The protein below binds the small molecule below.
Small molecule (SMILES): CC(=O)N[C@@H]1[C@@H](O[C@](C)(C(=O)O)[C@@H](O)CO)[C@H](O)[C@@H](CO)O[C@@H]1O

Binding-site contacts:
Ligand atom C2 contacts residue UDP1 of chain 1.I at 2.5 Å.
Ligand atom O4 contacts residue PHE328 of chain 1.C at 3.4 Å.
Ligand atom C1 contacts residue UDP1 of chain 1.I at 1.4 Å.
Ligand atom N2 contacts residue UDP1 of chain 1.I at 2.9 Å (h-bond).
Ligand atom OBP contacts residue ASN23 of chain 1.C at 3.3 Å (h-bond).
Ligand atom O7 contacts residue TRP95 of chain 1.C at 3.5 Å.
Ligand atom C8 contacts residue ASN23 of chain 1.C at 3.4 Å.
Ligand atom OBP contacts residue LEU370 of chain 1.C at 3.6 Å.
Ligand atom O4 contacts residue THR304 of chain 1.C at 3.6 Å.
Ligand atom O5 contacts residue UDP1 of chain 1.I at 2.3 Å (h-bond).
Ligand atom C7 contacts residue UDP1 of chain 1.I at 3.8 Å.
Ligand atom OBP contacts residue LYS22 of chain 1.C at 2.4 Å (salt-bridge).
Ligand atom O7 contacts residue ASN23 of chain 1.C at 3.4 Å (h-bond).
Ligand atom C4 contacts residue UDP1 of chain 1.I at 3.5 Å.
Ligand atom O4 contacts residue ARG331 of chain 1.C at 3.7 Å.
Ligand atom CBU contacts residue ARG120 of chain 1.C at 3.0 Å.
Ligand atom CBO contacts residue LYS22 of chain 1.C at 3.5 Å.
Ligand atom OBQ contacts residue ASP305 of chain 1.C at 3.2 Å (salt-bridge).
Ligand atom O5 contacts residue VAL163 of chain 1.C at 3.5 Å.
Ligand atom C5 contacts residue UDP1 of chain 1.I at 2.9 Å.
Ligand atom C2 contacts residue ASN23 of chain 1.C at 3.7 Å.
Ligand atom C3 contacts residue UDP1 of chain 1.I at 3.0 Å.
Ligand atom CBR contacts residue ASP305 of chain 1.C at 3.4 Å.
Ligand atom O3 contacts residue ASN23 of chain 1.C at 3.3 Å (h-bond).
Ligand atom CBO contacts residue ARG371 of chain 1.C at 3.6 Å.
Ligand atom C7 contacts residue ASN23 of chain 1.C at 3.2 Å.
Ligand atom OBQ contacts residue LEU370 of chain 1.C at 3.7 Å.
Ligand atom O4 contacts residue ASP305 of chain 1.C at 2.6 Å (salt-bridge).
Ligand atom OBV contacts residue ARG120 of chain 1.C at 1.9 Å (salt-bridge).
Ligand atom OBV contacts residue UDP1 of chain 1.I at 3.3 Å (h-bond).
Ligand atom OBT contacts residue LYS22 of chain 1.C at 3.6 Å.
Ligand atom CBO contacts residue ASP305 of chain 1.C at 3.6 Å.
Ligand atom OBP contacts residue ARG371 of chain 1.C at 2.8 Å (salt-bridge).
Ligand atom CBR contacts residue ARG331 of chain 1.C at 3.4 Å.
Ligand atom CBS contacts residue LYS22 of chain 1.C at 3.5 Å.
Ligand atom N2 contacts residue ASN23 of chain 1.C at 3.7 Å.
Ligand atom OBQ contacts residue ARG371 of chain 1.C at 3.0 Å (salt-bridge).
Ligand atom O3 contacts residue ASP305 of chain 1.C at 3.2 Å (salt-bridge).
Ligand atom C4 contacts residue ASP305 of chain 1.C at 3.2 Å.
Ligand atom OBQ contacts residue ARG331 of chain 1.C at 3.0 Å (salt-bridge).

Sequence of chain 1.C:
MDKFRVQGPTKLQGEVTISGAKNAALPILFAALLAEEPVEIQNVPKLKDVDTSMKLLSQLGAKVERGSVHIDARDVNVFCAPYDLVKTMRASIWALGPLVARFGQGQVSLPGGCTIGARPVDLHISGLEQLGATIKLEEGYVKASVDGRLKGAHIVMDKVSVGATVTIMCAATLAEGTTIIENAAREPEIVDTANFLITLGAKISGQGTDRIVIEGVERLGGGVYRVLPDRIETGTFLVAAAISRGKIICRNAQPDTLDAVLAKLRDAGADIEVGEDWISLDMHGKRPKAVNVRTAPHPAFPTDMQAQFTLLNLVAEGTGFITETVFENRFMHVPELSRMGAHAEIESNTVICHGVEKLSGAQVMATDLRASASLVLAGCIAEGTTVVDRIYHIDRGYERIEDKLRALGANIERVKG